This small molecule binds to this protein.
Small molecule (SMILES): CN(Cc1ccc(Cl)c(Cl)c1)c1ccc(S(N)(=O)=O)cn1

Sequence of chain 2.A:
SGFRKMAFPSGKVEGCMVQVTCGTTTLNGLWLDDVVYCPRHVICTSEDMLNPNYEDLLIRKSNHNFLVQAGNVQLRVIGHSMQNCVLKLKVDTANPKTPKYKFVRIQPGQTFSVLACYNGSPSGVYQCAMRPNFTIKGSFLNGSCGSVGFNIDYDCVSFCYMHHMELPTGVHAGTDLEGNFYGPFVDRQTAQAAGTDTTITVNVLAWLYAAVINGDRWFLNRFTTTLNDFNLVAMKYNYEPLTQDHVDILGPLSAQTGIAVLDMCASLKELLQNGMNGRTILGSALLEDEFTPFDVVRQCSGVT

Sequence of chain 1.A:
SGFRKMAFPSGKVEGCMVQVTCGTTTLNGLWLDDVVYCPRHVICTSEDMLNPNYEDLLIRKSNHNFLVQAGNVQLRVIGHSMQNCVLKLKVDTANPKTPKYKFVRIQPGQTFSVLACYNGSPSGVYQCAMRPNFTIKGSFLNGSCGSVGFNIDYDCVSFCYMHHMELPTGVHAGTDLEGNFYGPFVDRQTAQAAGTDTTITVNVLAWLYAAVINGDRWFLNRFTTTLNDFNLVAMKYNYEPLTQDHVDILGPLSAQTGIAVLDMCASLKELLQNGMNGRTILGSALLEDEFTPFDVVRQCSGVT

Binding-site contacts:
Ligand atom N contacts residue ASN142 of chain 1.A at 4.1 Å.
Ligand atom O1 contacts residue LEU167 of chain 1.A at 3.4 Å.
Ligand atom N2 contacts residue LEU167 of chain 1.A at 4.5 Å.
Ligand atom C10 contacts residue GLU166 of chain 1.A at 4.2 Å.
Ligand atom C contacts residue GLU166 of chain 1.A at 3.7 Å.
Ligand atom C11 contacts residue GLU166 of chain 1.A at 3.3 Å.
Ligand atom O contacts residue GLN189 of chain 1.A at 3.5 Å.
Ligand atom O1 contacts residue PRO168 of chain 1.A at 3.0 Å (h-bond).
Ligand atom C12 contacts residue LEU167 of chain 1.A at 4.1 Å (hydrophobic).
Ligand atom S contacts residue LEU167 of chain 1.A at 4.5 Å.
Ligand atom C6 contacts residue ASN142 of chain 1.A at 4.3 Å.
Ligand atom C9 contacts residue ASN142 of chain 1.A at 4.2 Å.
Ligand atom S contacts residue GLU166 of chain 1.A at 3.4 Å (salt-bridge).
Ligand atom C12 contacts residue GLU166 of chain 1.A at 3.2 Å.
Ligand atom N1 contacts residue GLU166 of chain 1.A at 3.8 Å.
Ligand atom N2 contacts residue GLU166 of chain 1.A at 2.9 Å (salt-bridge).
Ligand atom O1 contacts residue GLU166 of chain 1.A at 3.4 Å (salt-bridge).
Ligand atom C7 contacts residue ASN142 of chain 1.A at 3.3 Å.
Ligand atom S contacts residue PRO168 of chain 1.A at 4.3 Å.
Ligand atom N2 contacts residue PRO168 of chain 1.A at 4.4 Å.
Ligand atom C2 contacts residue ASN142 of chain 1.A at 3.6 Å.
Ligand atom C8 contacts residue GLU166 of chain 1.A at 4.5 Å.
Ligand atom C1 contacts residue ASN142 of chain 1.A at 3.2 Å.
Ligand atom C contacts residue SER1 of chain 2.A at 4.0 Å.